Sequence of chain 3.D:
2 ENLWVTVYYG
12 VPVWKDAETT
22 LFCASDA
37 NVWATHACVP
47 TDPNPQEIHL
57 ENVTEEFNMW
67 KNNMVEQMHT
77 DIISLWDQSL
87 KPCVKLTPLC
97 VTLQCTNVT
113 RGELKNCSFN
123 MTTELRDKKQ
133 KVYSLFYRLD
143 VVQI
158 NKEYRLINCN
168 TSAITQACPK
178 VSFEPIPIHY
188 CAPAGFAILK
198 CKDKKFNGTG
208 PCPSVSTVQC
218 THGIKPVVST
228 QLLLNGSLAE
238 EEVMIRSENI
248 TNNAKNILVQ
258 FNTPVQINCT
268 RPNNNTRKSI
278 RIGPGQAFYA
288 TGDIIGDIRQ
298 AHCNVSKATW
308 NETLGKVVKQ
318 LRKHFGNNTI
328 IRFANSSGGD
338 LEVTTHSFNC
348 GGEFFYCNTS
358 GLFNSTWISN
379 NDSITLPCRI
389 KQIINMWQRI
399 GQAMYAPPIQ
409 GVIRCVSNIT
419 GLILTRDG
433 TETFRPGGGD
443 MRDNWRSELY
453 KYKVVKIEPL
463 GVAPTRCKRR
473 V

The small molecule below binds the protein below.
Small molecule (SMILES): CC(=O)N[C@H]1[C@H](O[C@H]2[C@H](O)[C@@H](NC(C)=O)CO[C@@H]2CO)O[C@H](CO)[C@@H](O)[C@@H]1O

Binding-site contacts:
Ligand atom C4 contacts residue ASN416 of chain 3.D at 4.2 Å.
Ligand atom C8 contacts residue ASN232 of chain 3.D at 4.0 Å.
Ligand atom N2 contacts residue ASN416 of chain 3.D at 3.0 Å (h-bond).
Ligand atom C6 contacts residue LEU235 of chain 3.D at 4.3 Å (hydrophobic).
Ligand atom O7 contacts residue ASN416 of chain 3.D at 4.4 Å.
Ligand atom O7 contacts residue LYS222 of chain 3.D at 4.5 Å.
Ligand atom O5 contacts residue PRO261 of chain 3.D at 3.9 Å.
Ligand atom C1 contacts residue ASN416 of chain 3.D at 1.4 Å.
Ligand atom O5 contacts residue ASN416 of chain 3.D at 2.5 Å (h-bond).
Ligand atom O7 contacts residue NAG1 of chain 3.M at 3.5 Å (h-bond).
Ligand atom C7 contacts residue ASN232 of chain 3.D at 3.5 Å.
Ligand atom C2 contacts residue ASN416 of chain 3.D at 2.5 Å.
Ligand atom C8 contacts residue LYS222 of chain 3.D at 3.9 Å.
Ligand atom C6 contacts residue ASN416 of chain 3.D at 3.7 Å.
Ligand atom C7 contacts residue ASN416 of chain 3.D at 3.5 Å.
Ligand atom C3 contacts residue ASN416 of chain 3.D at 3.8 Å.
Ligand atom O6 contacts residue LEU235 of chain 3.D at 3.2 Å.
Ligand atom C6 contacts residue PRO261 of chain 3.D at 4.2 Å (hydrophobic).
Ligand atom C8 contacts residue ASN416 of chain 3.D at 3.5 Å.
Ligand atom O7 contacts residue ASN232 of chain 3.D at 2.8 Å (h-bond).
Ligand atom N2 contacts residue ASN232 of chain 3.D at 4.4 Å.
Ligand atom O6 contacts residue ASN416 of chain 3.D at 4.1 Å.
Ligand atom O6 contacts residue PRO261 of chain 3.D at 3.1 Å.
Ligand atom C5 contacts residue ASN416 of chain 3.D at 3.5 Å.